A small-molecule ligand and the protein it binds are described below.
Small molecule (SMILES): Nc1ncnc2c1ncn2[C@@H]1O[C@H](COP(=O)(O)OP(=O)(O)OP(O)(O)=S)[C@@H](O)[C@H]1O

Sequence of chain 1.K:
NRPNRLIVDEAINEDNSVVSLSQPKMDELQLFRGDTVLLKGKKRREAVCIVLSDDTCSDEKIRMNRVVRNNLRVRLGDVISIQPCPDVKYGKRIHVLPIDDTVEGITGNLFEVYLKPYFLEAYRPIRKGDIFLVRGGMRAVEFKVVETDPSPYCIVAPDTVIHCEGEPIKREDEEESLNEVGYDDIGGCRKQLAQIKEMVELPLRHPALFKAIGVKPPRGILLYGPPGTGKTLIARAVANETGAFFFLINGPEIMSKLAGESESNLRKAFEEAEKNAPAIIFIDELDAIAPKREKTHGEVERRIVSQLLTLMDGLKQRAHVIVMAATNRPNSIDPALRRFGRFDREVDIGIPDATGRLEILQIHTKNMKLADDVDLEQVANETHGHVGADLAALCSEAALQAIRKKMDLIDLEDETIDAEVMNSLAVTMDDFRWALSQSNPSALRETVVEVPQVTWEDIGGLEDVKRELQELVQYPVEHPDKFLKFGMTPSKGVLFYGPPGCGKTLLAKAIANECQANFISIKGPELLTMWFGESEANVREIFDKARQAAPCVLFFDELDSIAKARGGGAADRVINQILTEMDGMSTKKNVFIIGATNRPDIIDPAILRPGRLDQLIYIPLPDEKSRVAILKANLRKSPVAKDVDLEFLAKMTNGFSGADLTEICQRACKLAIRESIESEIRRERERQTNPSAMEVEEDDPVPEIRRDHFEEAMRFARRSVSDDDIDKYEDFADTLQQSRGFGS

Sequence of chain 1.L:
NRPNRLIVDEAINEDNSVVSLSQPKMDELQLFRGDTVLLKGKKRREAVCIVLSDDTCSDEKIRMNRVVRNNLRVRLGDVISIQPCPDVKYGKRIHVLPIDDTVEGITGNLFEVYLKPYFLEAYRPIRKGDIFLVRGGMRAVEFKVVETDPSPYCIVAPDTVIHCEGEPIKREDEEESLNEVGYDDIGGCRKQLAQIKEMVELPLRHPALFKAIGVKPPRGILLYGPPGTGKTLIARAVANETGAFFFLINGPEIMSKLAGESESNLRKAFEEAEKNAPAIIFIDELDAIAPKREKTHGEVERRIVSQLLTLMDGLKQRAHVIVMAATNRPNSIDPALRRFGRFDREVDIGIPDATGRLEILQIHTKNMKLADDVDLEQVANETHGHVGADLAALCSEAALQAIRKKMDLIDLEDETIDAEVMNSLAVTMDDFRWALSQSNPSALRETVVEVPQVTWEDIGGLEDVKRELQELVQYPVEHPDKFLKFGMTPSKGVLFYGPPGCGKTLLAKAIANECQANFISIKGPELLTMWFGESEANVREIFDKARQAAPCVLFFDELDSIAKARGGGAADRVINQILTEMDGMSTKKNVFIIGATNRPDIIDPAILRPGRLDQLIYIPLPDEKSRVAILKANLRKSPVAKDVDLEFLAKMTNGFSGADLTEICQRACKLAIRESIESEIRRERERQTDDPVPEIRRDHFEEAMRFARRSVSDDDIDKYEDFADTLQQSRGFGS

Binding-site contacts:
Ligand atom C8 contacts residue GLY520 of chain 1.K at 3.5 Å.
Ligand atom O3A contacts residue GLY520 of chain 1.K at 3.6 Å.
Ligand atom S1G contacts residue ARG765 of chain 1.L at 3.1 Å (salt-bridge).
Ligand atom O1B contacts residue GLY522 of chain 1.K at 3.6 Å.
Ligand atom O1B contacts residue CYS521 of chain 1.K at 3.6 Å.
Ligand atom PG contacts residue ARG765 of chain 1.L at 3.4 Å.
Ligand atom C8 contacts residue CYS521 of chain 1.K at 3.6 Å (hydrophobic).
Ligand atom O2B contacts residue MG1 of chain 1.DB at 2.8 Å.
Ligand atom O3B contacts residue GLY520 of chain 1.K at 2.7 Å (h-bond).
Ligand atom C8 contacts residue ALA684 of chain 1.K at 3.6 Å (hydrophobic).
Ligand atom C8 contacts residue GLY683 of chain 1.K at 3.4 Å.
Ligand atom C4 contacts residue LEU525 of chain 1.K at 3.7 Å (hydrophobic).
Ligand atom O1A contacts residue LYS523 of chain 1.K at 3.2 Å (salt-bridge).
Ligand atom O3A contacts residue CYS521 of chain 1.K at 3.6 Å.
Ligand atom O2A contacts residue MG1 of chain 1.DB at 2.4 Å.
Ligand atom N6 contacts residue GLY479 of chain 1.K at 3.1 Å (h-bond).
Ligand atom N7 contacts residue GLY522 of chain 1.K at 3.3 Å (h-bond).
Ligand atom O2A contacts residue THR524 of chain 1.K at 3.1 Å (h-bond).
Ligand atom C8 contacts residue GLY522 of chain 1.K at 3.5 Å.
Ligand atom O4' contacts residue ALA684 of chain 1.K at 3.4 Å.
Ligand atom N1 contacts residue GLY479 of chain 1.K at 3.0 Å (h-bond).
Ligand atom C2 contacts residue ASP477 of chain 1.K at 3.2 Å.
Ligand atom O1A contacts residue THR524 of chain 1.K at 2.6 Å (h-bond).
Ligand atom N1 contacts residue ILE478 of chain 1.K at 3.5 Å.
Ligand atom N7 contacts residue GLY683 of chain 1.K at 3.6 Å.
Ligand atom N6 contacts residue CYS521 of chain 1.K at 3.6 Å.
Ligand atom O1B contacts residue LYS523 of chain 1.K at 3.0 Å (salt-bridge).
Ligand atom O3G contacts residue ARG765 of chain 1.L at 2.6 Å (salt-bridge).
Ligand atom N7 contacts residue CYS521 of chain 1.K at 3.1 Å.
Ligand atom O3A contacts residue GLY522 of chain 1.K at 3.2 Å (h-bond).
Ligand atom O2' contacts residue THR687 of chain 1.K at 3.2 Å (h-bond).
Ligand atom O1A contacts residue LEU525 of chain 1.K at 2.9 Å (h-bond).
Ligand atom O3A contacts residue LYS523 of chain 1.K at 3.6 Å.
Ligand atom PG contacts residue MG1 of chain 1.DB at 3.5 Å.
Ligand atom O1A contacts residue GLY522 of chain 1.K at 3.0 Å.
Ligand atom O2G contacts residue MG1 of chain 1.DB at 2.1 Å.
Ligand atom C1' contacts residue THR687 of chain 1.K at 3.6 Å.
Ligand atom O2B contacts residue THR524 of chain 1.K at 2.8 Å (h-bond).
Ligand atom O3G contacts residue ASN623 of chain 1.K at 3.0 Å (h-bond).
Ligand atom PG contacts residue GLY520 of chain 1.K at 3.6 Å.